Sequence of chain 1.B:
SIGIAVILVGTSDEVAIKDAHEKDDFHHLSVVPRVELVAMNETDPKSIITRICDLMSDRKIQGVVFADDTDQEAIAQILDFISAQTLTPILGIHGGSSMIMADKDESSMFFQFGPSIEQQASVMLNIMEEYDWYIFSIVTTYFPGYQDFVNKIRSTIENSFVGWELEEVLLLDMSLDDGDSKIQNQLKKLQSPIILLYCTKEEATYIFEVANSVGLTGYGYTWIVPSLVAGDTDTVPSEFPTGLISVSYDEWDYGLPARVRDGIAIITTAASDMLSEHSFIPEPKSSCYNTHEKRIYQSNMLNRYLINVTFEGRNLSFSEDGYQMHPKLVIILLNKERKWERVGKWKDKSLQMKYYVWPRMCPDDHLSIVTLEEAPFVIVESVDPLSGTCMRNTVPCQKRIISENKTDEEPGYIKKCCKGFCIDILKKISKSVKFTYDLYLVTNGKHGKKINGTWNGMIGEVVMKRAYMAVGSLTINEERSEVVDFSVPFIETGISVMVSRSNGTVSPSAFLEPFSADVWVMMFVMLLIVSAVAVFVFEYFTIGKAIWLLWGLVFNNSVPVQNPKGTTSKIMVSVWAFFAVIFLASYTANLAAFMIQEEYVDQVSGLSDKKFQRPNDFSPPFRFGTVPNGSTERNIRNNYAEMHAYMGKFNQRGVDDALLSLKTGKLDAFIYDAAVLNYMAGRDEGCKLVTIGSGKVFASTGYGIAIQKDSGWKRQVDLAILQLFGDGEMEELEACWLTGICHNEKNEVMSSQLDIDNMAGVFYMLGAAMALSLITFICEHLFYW

This small molecule binds to this protein.
Small molecule (SMILES): CC(=O)N[C@@H]1[C@@H](O)[C@H](O)[C@@H](CO)O[C@H]1O

Binding-site contacts:
Ligand atom O7 contacts residue ILE521 of chain 1.B at 3.0 Å.
Ligand atom C8 contacts residue ILE521 of chain 1.B at 4.2 Å (hydrophobic).
Ligand atom O5 contacts residue ASN522 of chain 1.B at 2.3 Å (h-bond).
Ligand atom C3 contacts residue ASN522 of chain 1.B at 3.8 Å.
Ligand atom C7 contacts residue ASN522 of chain 1.B at 3.0 Å.
Ligand atom C2 contacts residue ASN522 of chain 1.B at 2.4 Å.
Ligand atom N2 contacts residue ASN522 of chain 1.B at 2.9 Å (h-bond).
Ligand atom O7 contacts residue ASN522 of chain 1.B at 2.5 Å (h-bond).
Ligand atom C5 contacts residue ASN522 of chain 1.B at 3.6 Å.
Ligand atom C1 contacts residue ASN522 of chain 1.B at 1.4 Å.
Ligand atom C4 contacts residue ASN522 of chain 1.B at 4.2 Å.
Ligand atom C8 contacts residue ASN522 of chain 1.B at 3.4 Å.
Ligand atom C7 contacts residue ILE521 of chain 1.B at 4.0 Å (hydrophobic).